Binding-site contacts:
Ligand atom O6 contacts residue ASP96 of chain 1.B at 2.9 Å (salt-bridge).
Ligand atom O3 contacts residue LYS27 of chain 1.B at 4.1 Å.
Ligand atom O4 contacts residue ASP96 of chain 1.B at 3.5 Å (salt-bridge).
Ligand atom C3 contacts residue ASP92 of chain 1.B at 4.2 Å.
Ligand atom O3 contacts residue ASP92 of chain 1.B at 4.1 Å.
Ligand atom C6 contacts residue ASP92 of chain 1.B at 3.7 Å.
Ligand atom O4 contacts residue THR88 of chain 1.B at 4.2 Å.
Ligand atom O6 contacts residue GLU89 of chain 1.B at 3.9 Å.
Ligand atom O4 contacts residue GLU89 of chain 1.B at 3.8 Å.
Ligand atom O6 contacts residue ILE93 of chain 1.B at 3.8 Å.
Ligand atom C4 contacts residue ASP96 of chain 1.B at 3.8 Å.
Ligand atom C5 contacts residue ASP96 of chain 1.B at 4.3 Å.
Ligand atom C6 contacts residue GLU89 of chain 1.B at 3.8 Å.
Ligand atom O4 contacts residue ASP92 of chain 1.B at 2.5 Å (salt-bridge).
Ligand atom C6 contacts residue ASP96 of chain 1.B at 3.7 Å.
Ligand atom O6 contacts residue ILE93 of chain 1.B at 3.9 Å.
Ligand atom O4 contacts residue LYS27 of chain 1.B at 3.9 Å.
Ligand atom O6 contacts residue ARG55 of chain 1.B at 2.9 Å (salt-bridge).
Ligand atom O6 contacts residue ASP92 of chain 1.B at 4.5 Å.
Ligand atom C6 contacts residue ILE93 of chain 1.B at 3.7 Å (hydrophobic).
Ligand atom C6 contacts residue ILE93 of chain 1.B at 3.9 Å (hydrophobic).
Ligand atom C6 contacts residue ARG55 of chain 1.B at 4.3 Å.
Ligand atom C4 contacts residue ASP92 of chain 1.B at 3.4 Å.
Ligand atom O6 contacts residue TYR48 of chain 1.B at 4.1 Å.
Ligand atom C5 contacts residue GLU89 of chain 1.B at 4.1 Å.

Sequence of chain 1.B:
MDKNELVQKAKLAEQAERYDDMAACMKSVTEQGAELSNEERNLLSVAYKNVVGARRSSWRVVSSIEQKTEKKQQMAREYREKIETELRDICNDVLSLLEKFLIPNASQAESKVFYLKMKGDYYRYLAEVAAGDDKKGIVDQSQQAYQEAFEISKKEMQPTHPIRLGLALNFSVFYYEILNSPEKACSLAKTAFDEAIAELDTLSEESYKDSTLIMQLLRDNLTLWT

The protein below binds the small molecule below.
Small molecule (SMILES): OC[C@H]1O[C@@](CO)(O[C@H]2O[C@H](CO)[C@@H](O)[C@H](O)[C@H]2O)[C@@H](O)[C@@H]1O